Binding-site contacts:
Ligand atom O6 contacts residue SER102 of chain 2.A at 4.0 Å.
Ligand atom O7 contacts residue ASN100 of chain 2.A at 3.1 Å (h-bond).
Ligand atom O5 contacts residue SER102 of chain 2.A at 3.0 Å (h-bond).
Ligand atom C3 contacts residue ASN100 of chain 2.A at 3.8 Å.
Ligand atom C4 contacts residue ASN100 of chain 2.A at 4.2 Å.
Ligand atom C6 contacts residue SER102 of chain 2.A at 4.1 Å.
Ligand atom C6 contacts residue SER102 of chain 2.A at 4.2 Å.
Ligand atom C5 contacts residue SER102 of chain 2.A at 3.5 Å.
Ligand atom O7 contacts residue ILE130 of chain 2.A at 4.3 Å.
Ligand atom O5 contacts residue ASN100 of chain 2.A at 2.4 Å (h-bond).
Ligand atom C8 contacts residue LEU134 of chain 2.A at 4.3 Å (hydrophobic).
Ligand atom C1 contacts residue ASN100 of chain 2.A at 1.4 Å.
Ligand atom C4 contacts residue SER102 of chain 2.A at 4.2 Å.
Ligand atom C7 contacts residue ASN100 of chain 2.A at 3.1 Å.
Ligand atom C8 contacts residue TRP103 of chain 2.A at 4.3 Å (hydrophobic).
Ligand atom C2 contacts residue ASN100 of chain 2.A at 2.4 Å.
Ligand atom C7 contacts residue TRP103 of chain 2.A at 4.1 Å (hydrophobic).
Ligand atom C8 contacts residue ASN100 of chain 2.A at 4.3 Å.
Ligand atom C2 contacts residue SER102 of chain 2.A at 4.5 Å.
Ligand atom N2 contacts residue ASN100 of chain 2.A at 2.8 Å (h-bond).
Ligand atom C5 contacts residue ASN100 of chain 2.A at 3.7 Å.
Ligand atom O5 contacts residue SER102 of chain 2.A at 4.4 Å.
Ligand atom O7 contacts residue TRP103 of chain 2.A at 3.4 Å.
Ligand atom C5 contacts residue SER102 of chain 2.A at 4.3 Å.
Ligand atom C1 contacts residue SER102 of chain 2.A at 3.6 Å.

Sequence of chain 2.A:
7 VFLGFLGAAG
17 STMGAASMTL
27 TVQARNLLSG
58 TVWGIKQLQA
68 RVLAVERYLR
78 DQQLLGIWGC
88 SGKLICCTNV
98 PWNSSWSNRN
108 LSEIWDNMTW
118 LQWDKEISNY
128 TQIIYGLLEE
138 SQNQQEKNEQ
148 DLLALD

A small-molecule ligand and the protein it binds are described below.
Small molecule (SMILES): CC(=O)N[C@H]1CO[C@H](CO[C@@H]2O[C@@H](C)[C@@H](O)[C@@H](O)[C@@H]2O)[C@@H](O)[C@@H]1O